Binding-site contacts:
Ligand atom F04 contacts residue THR325 of chain 1.C at 3.5 Å.
Ligand atom C10 contacts residue TYR320 of chain 1.C at 3.8 Å (hydrophobic).
Ligand atom C07 contacts residue PHE326 of chain 1.C at 3.9 Å (hydrophobic).
Ligand atom F04 contacts residue MET314 of chain 1.C at 3.7 Å.
Ligand atom N08 contacts residue TYR320 of chain 1.C at 2.8 Å (h-bond).
Ligand atom CL01 contacts residue MET314 of chain 1.C at 3.6 Å.
Ligand atom C06 contacts residue TYR320 of chain 1.C at 3.3 Å (hydrophobic).
Ligand atom C02 contacts residue PHE326 of chain 1.C at 3.7 Å (hydrophobic).
Ligand atom C07 contacts residue TYR320 of chain 1.C at 3.5 Å (hydrophobic).
Ligand atom C21 contacts residue ASN315 of chain 1.C at 3.7 Å.
Ligand atom C11 contacts residue TYR320 of chain 1.C at 3.8 Å (hydrophobic).
Ligand atom C15 contacts residue TYR320 of chain 1.C at 3.5 Å (hydrophobic).
Ligand atom C05 contacts residue LEU322 of chain 1.C at 3.5 Å (hydrophobic).
Ligand atom C22 contacts residue TYR320 of chain 1.C at 3.7 Å (hydrophobic).
Ligand atom C02 contacts residue MET314 of chain 1.C at 3.5 Å (hydrophobic).
Ligand atom C21 contacts residue LEU337 of chain 1.C at 3.7 Å (hydrophobic).
Ligand atom CL20 contacts residue HIS341 of chain 1.C at 3.3 Å.
Ligand atom C06 contacts residue LEU322 of chain 1.C at 3.8 Å (hydrophobic).
Ligand atom N16 contacts residue TYR320 of chain 1.C at 3.8 Å.
Ligand atom C15 contacts residue ASP323 of chain 1.C at 3.8 Å.
Ligand atom C05 contacts residue VAL319 of chain 1.C at 3.5 Å (hydrophobic).
Ligand atom C13 contacts residue TYR320 of chain 1.C at 3.8 Å (hydrophobic).
Ligand atom C03 contacts residue MET314 of chain 1.C at 3.6 Å (hydrophobic).
Ligand atom C09 contacts residue TYR320 of chain 1.C at 3.5 Å (hydrophobic).
Ligand atom F04 contacts residue PHE326 of chain 1.C at 3.5 Å.
Ligand atom C22 contacts residue MET314 of chain 1.C at 3.4 Å (hydrophobic).
Ligand atom C06 contacts residue PHE326 of chain 1.C at 3.9 Å (hydrophobic).
Ligand atom C14 contacts residue ASP323 of chain 1.C at 3.5 Å.
Ligand atom C03 contacts residue PHE326 of chain 1.C at 3.7 Å (hydrophobic).
Ligand atom C19 contacts residue ASN315 of chain 1.C at 3.7 Å.
Ligand atom C21 contacts residue MET314 of chain 1.C at 3.7 Å (hydrophobic).
Ligand atom CL20 contacts residue ASN315 of chain 1.C at 3.4 Å.
Ligand atom C06 contacts residue VAL319 of chain 1.C at 3.1 Å (hydrophobic).
Ligand atom C05 contacts residue PHE326 of chain 1.C at 3.8 Å (hydrophobic).
Ligand atom CL20 contacts residue LEU337 of chain 1.C at 3.8 Å.
Ligand atom F04 contacts residue VAL288 of chain 1.C at 3.5 Å.
Ligand atom C24 contacts residue PHE326 of chain 1.C at 3.4 Å (hydrophobic).
Ligand atom C17 contacts residue TYR320 of chain 1.C at 3.6 Å (hydrophobic).
Ligand atom C23 contacts residue TYR320 of chain 1.C at 3.5 Å (hydrophobic).
Ligand atom CL01 contacts residue LEU337 of chain 1.C at 3.8 Å.

Sequence of chain 1.C:
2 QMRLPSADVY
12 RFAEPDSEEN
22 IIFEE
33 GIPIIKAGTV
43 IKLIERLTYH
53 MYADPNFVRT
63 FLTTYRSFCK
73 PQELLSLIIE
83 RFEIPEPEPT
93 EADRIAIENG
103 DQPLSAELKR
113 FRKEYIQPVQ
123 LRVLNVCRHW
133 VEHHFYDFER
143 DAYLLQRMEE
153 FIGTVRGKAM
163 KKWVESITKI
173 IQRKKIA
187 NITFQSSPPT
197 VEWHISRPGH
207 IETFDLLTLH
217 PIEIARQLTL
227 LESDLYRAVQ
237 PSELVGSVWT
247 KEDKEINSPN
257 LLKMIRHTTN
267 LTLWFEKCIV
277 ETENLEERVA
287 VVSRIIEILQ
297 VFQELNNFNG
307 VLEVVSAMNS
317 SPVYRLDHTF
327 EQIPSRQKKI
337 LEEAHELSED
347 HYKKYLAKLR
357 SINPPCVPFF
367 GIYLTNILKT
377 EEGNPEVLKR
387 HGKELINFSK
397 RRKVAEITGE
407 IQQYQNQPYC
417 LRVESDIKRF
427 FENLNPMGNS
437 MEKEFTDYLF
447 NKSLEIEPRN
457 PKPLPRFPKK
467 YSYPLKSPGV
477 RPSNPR

This small molecule binds to this protein.
Small molecule (SMILES): Fc1ccc(Nc2c3c(nc4cc(Cl)ccc24)CCCC3)cc1Cl